Binding-site contacts:
Ligand atom C1 contacts residue ASN167 of chain 3.C at 1.5 Å.
Ligand atom C1 contacts residue THR240 of chain 3.C at 3.7 Å.
Ligand atom O5 contacts residue THR169 of chain 3.C at 4.3 Å.
Ligand atom O7 contacts residue THR240 of chain 3.C at 3.8 Å.
Ligand atom N2 contacts residue THR240 of chain 3.C at 3.6 Å.
Ligand atom C6 contacts residue THR169 of chain 3.C at 4.2 Å.
Ligand atom C8 contacts residue THR240 of chain 3.C at 3.6 Å.
Ligand atom C5 contacts residue ASN167 of chain 3.C at 3.4 Å.
Ligand atom C2 contacts residue THR240 of chain 3.C at 4.3 Å.
Ligand atom C7 contacts residue THR240 of chain 3.C at 3.4 Å.
Ligand atom O7 contacts residue ASN167 of chain 3.C at 3.1 Å (h-bond).
Ligand atom C2 contacts residue ASN167 of chain 3.C at 2.5 Å.
Ligand atom C3 contacts residue ASN167 of chain 3.C at 3.8 Å.
Ligand atom C4 contacts residue ASN167 of chain 3.C at 4.1 Å.
Ligand atom N2 contacts residue ASN167 of chain 3.C at 3.2 Å (h-bond).
Ligand atom C7 contacts residue ASN167 of chain 3.C at 3.4 Å.
Ligand atom C6 contacts residue ASN167 of chain 3.C at 3.3 Å.
Ligand atom O5 contacts residue ASN167 of chain 3.C at 2.5 Å (h-bond).

A protein and the small-molecule ligand that binds it are described below.
Small molecule (SMILES): CC(=O)N[C@@H]1[C@@H](O)[C@H](O)[C@@H](CO)O[C@H]1O

Sequence of chain 3.C:
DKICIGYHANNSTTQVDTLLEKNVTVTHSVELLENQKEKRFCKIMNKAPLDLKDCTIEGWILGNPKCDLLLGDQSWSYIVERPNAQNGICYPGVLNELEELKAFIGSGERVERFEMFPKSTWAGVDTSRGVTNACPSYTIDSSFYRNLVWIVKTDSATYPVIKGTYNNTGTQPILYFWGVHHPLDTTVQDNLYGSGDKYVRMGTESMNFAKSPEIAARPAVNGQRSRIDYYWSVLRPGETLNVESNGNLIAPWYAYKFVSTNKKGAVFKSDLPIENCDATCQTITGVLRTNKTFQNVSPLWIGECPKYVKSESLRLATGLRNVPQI